Binding-site contacts:
Ligand atom C22 contacts residue MET116 of chain 1.A at 3.8 Å (hydrophobic).
Ligand atom C22 contacts residue TRP24 of chain 1.A at 4.1 Å (hydrophobic).
Ligand atom C12 contacts residue ASP119 of chain 1.A at 3.5 Å.
Ligand atom C11 contacts residue MET116 of chain 1.A at 3.6 Å (hydrophobic).
Ligand atom C19 contacts residue MET116 of chain 1.A at 3.9 Å (hydrophobic).
Ligand atom C1 contacts residue ILE109 of chain 1.A at 4.1 Å (hydrophobic).
Ligand atom F1 contacts residue LEU402 of chain 1.B at 3.5 Å.
Ligand atom C2 contacts residue TYR113 of chain 1.A at 3.6 Å (hydrophobic).
Ligand atom N1 contacts residue GLY115 of chain 1.A at 3.8 Å.
Ligand atom C25 contacts residue TYR113 of chain 1.A at 4.1 Å (hydrophobic).
Ligand atom C3 contacts residue TYR113 of chain 1.A at 3.8 Å (hydrophobic).
Ligand atom C19 contacts residue ASP119 of chain 1.A at 3.9 Å.
Ligand atom C20 contacts residue MET116 of chain 1.A at 3.9 Å (hydrophobic).
Ligand atom C10 contacts residue MET116 of chain 1.A at 3.9 Å (hydrophobic).
Ligand atom S contacts residue MET116 of chain 1.A at 4.1 Å.
Ligand atom C9 contacts residue MET116 of chain 1.A at 4.0 Å (hydrophobic).
Ligand atom F2 contacts residue VAL56 of chain 1.A at 3.9 Å.
Ligand atom C21 contacts residue MET116 of chain 1.A at 3.8 Å (hydrophobic).
Ligand atom C27 contacts residue TRP24 of chain 1.A at 3.7 Å (hydrophobic).
Ligand atom C12 contacts residue GLY115 of chain 1.A at 3.6 Å.
Ligand atom C12 contacts residue MET116 of chain 1.A at 3.9 Å (hydrophobic).
Ligand atom N contacts residue TYR113 of chain 1.A at 3.1 Å (h-bond).
Ligand atom C10 contacts residue SER112 of chain 1.A at 3.4 Å.
Ligand atom C24 contacts residue TYR113 of chain 1.A at 3.9 Å (hydrophobic).
Ligand atom C13 contacts residue ASP119 of chain 1.A at 3.2 Å.
Ligand atom C9 contacts residue SER112 of chain 1.A at 3.4 Å.
Ligand atom C4 contacts residue TYR113 of chain 1.A at 3.9 Å (hydrophobic).
Ligand atom C31 contacts residue TRP24 of chain 1.A at 3.6 Å (hydrophobic).
Ligand atom C26 contacts residue TRP24 of chain 1.A at 4.1 Å (hydrophobic).
Ligand atom C19 contacts residue GLY115 of chain 1.A at 4.0 Å.
Ligand atom N1 contacts residue ASP119 of chain 1.A at 4.1 Å.
Ligand atom F2 contacts residue TYR113 of chain 1.A at 4.0 Å.
Ligand atom C8 contacts residue MET116 of chain 1.A at 4.0 Å (hydrophobic).
Ligand atom F1 contacts residue ILE109 of chain 1.A at 3.8 Å.
Ligand atom C26 contacts residue LEU20 of chain 1.A at 4.0 Å (hydrophobic).
Ligand atom C32 contacts residue TRP24 of chain 1.A at 3.5 Å (hydrophobic).
Ligand atom N1 contacts residue MET116 of chain 1.A at 3.7 Å.
Ligand atom C27 contacts residue GLU21 of chain 1.A at 4.0 Å.
Ligand atom F1 contacts residue VAL61 of chain 1.A at 4.1 Å.
Ligand atom F contacts residue EPE1 of chain 1.I at 4.0 Å.

Sequence of chain 1.A:
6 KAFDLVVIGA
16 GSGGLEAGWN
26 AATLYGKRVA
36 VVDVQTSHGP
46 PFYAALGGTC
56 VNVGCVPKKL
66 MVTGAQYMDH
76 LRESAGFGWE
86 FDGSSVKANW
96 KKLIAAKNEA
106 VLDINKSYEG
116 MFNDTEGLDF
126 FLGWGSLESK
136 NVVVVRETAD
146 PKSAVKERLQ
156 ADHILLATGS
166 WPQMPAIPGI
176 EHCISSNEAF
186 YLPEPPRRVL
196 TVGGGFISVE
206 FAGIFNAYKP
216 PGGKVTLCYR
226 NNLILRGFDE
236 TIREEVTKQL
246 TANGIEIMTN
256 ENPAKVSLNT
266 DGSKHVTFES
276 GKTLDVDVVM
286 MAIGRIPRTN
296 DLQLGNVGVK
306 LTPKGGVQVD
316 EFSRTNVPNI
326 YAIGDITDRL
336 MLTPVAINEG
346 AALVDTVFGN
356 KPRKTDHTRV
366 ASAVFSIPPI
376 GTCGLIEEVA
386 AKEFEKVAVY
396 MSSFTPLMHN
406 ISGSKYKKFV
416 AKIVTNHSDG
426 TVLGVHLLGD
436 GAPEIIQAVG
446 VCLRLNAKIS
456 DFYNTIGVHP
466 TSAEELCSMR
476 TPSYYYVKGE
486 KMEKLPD

Sequence of chain 1.B:
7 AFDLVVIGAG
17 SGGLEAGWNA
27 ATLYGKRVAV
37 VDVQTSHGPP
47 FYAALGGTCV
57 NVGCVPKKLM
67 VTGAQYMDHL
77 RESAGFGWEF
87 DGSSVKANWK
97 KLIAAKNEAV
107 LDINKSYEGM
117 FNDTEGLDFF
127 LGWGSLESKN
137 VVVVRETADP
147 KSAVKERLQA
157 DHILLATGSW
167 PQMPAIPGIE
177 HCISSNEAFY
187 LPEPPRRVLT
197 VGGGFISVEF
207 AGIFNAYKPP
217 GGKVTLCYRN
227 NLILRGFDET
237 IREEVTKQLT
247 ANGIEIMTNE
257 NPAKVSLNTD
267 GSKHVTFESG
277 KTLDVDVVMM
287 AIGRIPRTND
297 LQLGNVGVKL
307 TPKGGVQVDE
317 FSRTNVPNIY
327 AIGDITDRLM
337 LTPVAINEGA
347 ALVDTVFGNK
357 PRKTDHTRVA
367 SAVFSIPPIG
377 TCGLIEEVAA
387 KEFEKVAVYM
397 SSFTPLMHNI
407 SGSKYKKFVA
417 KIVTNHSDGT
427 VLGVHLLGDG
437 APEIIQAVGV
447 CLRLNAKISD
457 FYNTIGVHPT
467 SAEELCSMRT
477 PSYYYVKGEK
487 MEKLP

This small molecule binds to this protein.
Small molecule (SMILES): FC(F)(F)CNCC#Cc1nc(-c2ccc3c(ccn3CCC3CCNCC3)c2)sc1C1(N2CCCC2)CCCCC1